Sequence of chain 1.B:
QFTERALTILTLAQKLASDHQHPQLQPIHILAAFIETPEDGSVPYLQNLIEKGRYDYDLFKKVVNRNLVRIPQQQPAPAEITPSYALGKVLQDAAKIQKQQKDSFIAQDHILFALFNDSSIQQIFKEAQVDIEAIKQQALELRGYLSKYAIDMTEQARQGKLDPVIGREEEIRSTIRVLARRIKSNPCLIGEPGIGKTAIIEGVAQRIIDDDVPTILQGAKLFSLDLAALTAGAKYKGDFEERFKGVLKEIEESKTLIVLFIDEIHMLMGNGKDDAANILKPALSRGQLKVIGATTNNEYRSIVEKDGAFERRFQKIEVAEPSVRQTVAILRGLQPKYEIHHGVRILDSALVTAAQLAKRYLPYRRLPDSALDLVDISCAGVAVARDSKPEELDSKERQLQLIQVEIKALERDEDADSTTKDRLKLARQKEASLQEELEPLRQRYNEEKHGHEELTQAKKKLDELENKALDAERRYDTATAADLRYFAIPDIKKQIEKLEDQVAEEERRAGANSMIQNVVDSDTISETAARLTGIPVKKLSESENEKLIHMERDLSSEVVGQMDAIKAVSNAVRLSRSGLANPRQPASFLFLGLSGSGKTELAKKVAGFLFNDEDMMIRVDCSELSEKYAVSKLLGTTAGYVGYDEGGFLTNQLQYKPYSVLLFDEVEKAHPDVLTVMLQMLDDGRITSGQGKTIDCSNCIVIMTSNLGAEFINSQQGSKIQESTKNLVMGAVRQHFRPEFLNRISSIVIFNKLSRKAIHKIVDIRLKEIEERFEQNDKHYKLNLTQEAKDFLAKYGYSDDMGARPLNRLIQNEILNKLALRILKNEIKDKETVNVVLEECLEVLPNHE

Sequence of chain 1.C:
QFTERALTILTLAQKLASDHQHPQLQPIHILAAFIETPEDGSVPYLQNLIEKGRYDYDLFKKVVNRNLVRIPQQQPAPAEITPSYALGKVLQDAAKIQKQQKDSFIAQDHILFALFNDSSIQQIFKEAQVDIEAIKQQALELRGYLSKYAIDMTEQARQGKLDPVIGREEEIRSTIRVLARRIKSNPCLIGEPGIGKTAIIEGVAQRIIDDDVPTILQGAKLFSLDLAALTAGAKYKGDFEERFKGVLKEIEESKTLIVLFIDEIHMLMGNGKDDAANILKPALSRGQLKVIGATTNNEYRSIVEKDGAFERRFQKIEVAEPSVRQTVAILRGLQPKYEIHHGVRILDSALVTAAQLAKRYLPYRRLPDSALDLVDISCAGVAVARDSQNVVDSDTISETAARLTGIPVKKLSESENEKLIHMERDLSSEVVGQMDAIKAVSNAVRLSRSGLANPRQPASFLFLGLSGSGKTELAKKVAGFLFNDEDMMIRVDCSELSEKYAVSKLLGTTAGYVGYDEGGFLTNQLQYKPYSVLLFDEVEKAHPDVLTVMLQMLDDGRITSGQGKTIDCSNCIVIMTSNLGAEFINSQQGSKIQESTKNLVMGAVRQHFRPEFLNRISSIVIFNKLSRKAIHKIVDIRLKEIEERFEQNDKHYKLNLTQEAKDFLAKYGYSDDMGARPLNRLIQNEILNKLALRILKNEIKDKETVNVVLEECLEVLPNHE

A small-molecule ligand and the protein it binds are described below.
Small molecule (SMILES): Nc1ncnc2c1ncn2[C@@H]1O[C@H](COP(=O)(O)OP(=O)(O)OP(O)(O)=S)[C@@H](O)[C@H]1O

Binding-site contacts:
Ligand atom N6 contacts residue ARG189 of chain 1.C at 3.7 Å.
Ligand atom PA contacts residue THR219 of chain 1.C at 3.7 Å.
Ligand atom O2A contacts residue THR219 of chain 1.C at 2.7 Å (h-bond).
Ligand atom N9 contacts residue ALA220 of chain 1.C at 3.8 Å.
Ligand atom C1' contacts residue LEU393 of chain 1.C at 3.6 Å (hydrophobic).
Ligand atom N7 contacts residue ILE351 of chain 1.C at 3.5 Å.
Ligand atom O2B contacts residue GLY217 of chain 1.C at 3.0 Å (h-bond).
Ligand atom C2 contacts residue GLY217 of chain 1.C at 3.7 Å.
Ligand atom S1G contacts residue GLY215 of chain 1.C at 3.8 Å.
Ligand atom N6 contacts residue ILE187 of chain 1.C at 3.5 Å (h-bond).
Ligand atom O4' contacts residue LEU393 of chain 1.C at 3.0 Å.
Ligand atom N7 contacts residue VAL186 of chain 1.C at 3.6 Å.
Ligand atom PB contacts residue LYS218 of chain 1.C at 3.7 Å.
Ligand atom O3B contacts residue GLY215 of chain 1.C at 2.9 Å (h-bond).
Ligand atom C5 contacts residue ALA220 of chain 1.C at 3.4 Å (hydrophobic).
Ligand atom O2A contacts residue ALA220 of chain 1.C at 3.0 Å (h-bond).
Ligand atom O1B contacts residue THR219 of chain 1.C at 2.9 Å (h-bond).
Ligand atom O2B contacts residue ILE216 of chain 1.C at 3.5 Å (h-bond).
Ligand atom O2A contacts residue LYS218 of chain 1.C at 2.9 Å (salt-bridge).
Ligand atom N6 contacts residue ILE351 of chain 1.C at 3.7 Å.
Ligand atom N6 contacts residue VAL186 of chain 1.C at 3.5 Å.
Ligand atom O2G contacts residue THR219 of chain 1.C at 3.8 Å.
Ligand atom O2B contacts residue LYS218 of chain 1.C at 2.9 Å (salt-bridge).
Ligand atom N1 contacts residue ILE216 of chain 1.C at 3.7 Å.
Ligand atom C4 contacts residue ALA220 of chain 1.C at 3.6 Å (hydrophobic).
Ligand atom O2A contacts residue GLY217 of chain 1.C at 3.0 Å.
Ligand atom O3G contacts residue GLU285 of chain 1.C at 3.7 Å.
Ligand atom O3' contacts residue ILE204 of chain 1.B at 3.8 Å.
Ligand atom N7 contacts residue ALA220 of chain 1.C at 3.6 Å.
Ligand atom O3B contacts residue PRO214 of chain 1.C at 3.7 Å.
Ligand atom N7 contacts residue PRO185 of chain 1.C at 3.3 Å (h-bond).
Ligand atom O1A contacts residue THR219 of chain 1.C at 2.7 Å (h-bond).
Ligand atom C8 contacts residue PRO185 of chain 1.C at 3.8 Å (hydrophobic).
Ligand atom C2 contacts residue PRO389 of chain 1.C at 3.5 Å (hydrophobic).
Ligand atom O2B contacts residue GLY215 of chain 1.C at 3.5 Å (h-bond).
Ligand atom O3A contacts residue GLY215 of chain 1.C at 3.5 Å.
Ligand atom PB contacts residue GLY215 of chain 1.C at 3.6 Å.
Ligand atom C2 contacts residue ILE216 of chain 1.C at 3.5 Å (hydrophobic).
Ligand atom C8 contacts residue LEU355 of chain 1.C at 3.8 Å (hydrophobic).
Ligand atom C5 contacts residue ILE351 of chain 1.C at 3.7 Å (hydrophobic).